Binding-site contacts:
Ligand atom C3 contacts residue GLY75 of chain 59.F at 4.4 Å.
Ligand atom C7 contacts residue NAG1 of chain 59.K at 4.3 Å.
Ligand atom O7 contacts residue ASN77 of chain 59.F at 3.4 Å (h-bond).
Ligand atom C8 contacts residue LYS76 of chain 59.F at 4.0 Å.
Ligand atom C5 contacts residue ASN96 of chain 59.F at 3.5 Å.
Ligand atom C2 contacts residue ASN96 of chain 59.F at 2.6 Å.
Ligand atom C4 contacts residue ASN96 of chain 59.F at 4.2 Å.
Ligand atom C1 contacts residue GLY75 of chain 59.F at 3.9 Å.
Ligand atom C8 contacts residue NAG1 of chain 59.K at 4.3 Å.
Ligand atom O7 contacts residue NAG1 of chain 59.K at 3.4 Å.
Ligand atom O7 contacts residue GLY75 of chain 59.F at 4.0 Å.
Ligand atom C3 contacts residue ASN96 of chain 59.F at 3.8 Å.
Ligand atom C2 contacts residue GLY75 of chain 59.F at 3.8 Å.
Ligand atom C8 contacts residue ASN77 of chain 59.F at 3.7 Å.
Ligand atom C7 contacts residue ASN77 of chain 59.F at 3.8 Å.
Ligand atom O5 contacts residue ASN96 of chain 59.F at 2.2 Å (h-bond).
Ligand atom O7 contacts residue ASN96 of chain 59.F at 3.4 Å (h-bond).
Ligand atom C8 contacts residue GLY75 of chain 59.F at 2.5 Å.
Ligand atom C7 contacts residue GLY75 of chain 59.F at 2.9 Å.
Ligand atom C1 contacts residue ASN96 of chain 59.F at 1.4 Å.
Ligand atom N2 contacts residue GLY75 of chain 59.F at 2.6 Å (h-bond).
Ligand atom C7 contacts residue ASN96 of chain 59.F at 3.5 Å.
Ligand atom N2 contacts residue ASN96 of chain 59.F at 3.1 Å (h-bond).

The protein below binds the small molecule below.
Small molecule (SMILES): CC(=O)N[C@H]1[C@H](O[C@H]2[C@H](O)[C@@H](NC(C)=O)CO[C@@H]2CO)O[C@H](CO)[C@@H](O[C@@H]2O[C@H](CO)[C@@H](O)[C@H](O)[C@@H]2O)[C@@H]1O

Sequence of chain 59.F:
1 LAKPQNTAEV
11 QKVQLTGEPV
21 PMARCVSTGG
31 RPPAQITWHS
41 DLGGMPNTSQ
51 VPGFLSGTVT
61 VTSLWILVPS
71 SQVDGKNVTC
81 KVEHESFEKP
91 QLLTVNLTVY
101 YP